Sequence of chain 1.A:
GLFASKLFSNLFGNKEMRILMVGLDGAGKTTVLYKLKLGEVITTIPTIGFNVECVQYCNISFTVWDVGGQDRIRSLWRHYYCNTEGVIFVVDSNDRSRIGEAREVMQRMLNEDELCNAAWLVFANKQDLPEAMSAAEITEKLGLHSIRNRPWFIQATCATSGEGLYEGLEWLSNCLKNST

Binding-site contacts:
Ligand atom C2 contacts residue CYS83 of chain 1.A at 3.9 Å (hydrophobic).
Ligand atom C4 contacts residue CYS83 of chain 1.A at 3.0 Å (hydrophobic).
Ligand atom S1 contacts residue CYS83 of chain 1.A at 2.0 Å (h-bond).
Ligand atom C3 contacts residue CYS83 of chain 1.A at 3.9 Å (hydrophobic).

This small molecule binds to this protein.
Small molecule (SMILES): CC1(C)C=C(CSS(C)(=O)=O)C(C)(C)N1[O]